Binding-site contacts:
Ligand atom O5 contacts residue ASN256 of chain 1.C at 2.3 Å (h-bond).
Ligand atom C7 contacts residue ASP254 of chain 1.C at 4.4 Å.
Ligand atom O7 contacts residue ASP254 of chain 1.C at 3.7 Å.
Ligand atom O6 contacts residue ARG531 of chain 1.B at 3.6 Å.
Ligand atom C1 contacts residue ASN256 of chain 1.C at 1.4 Å.
Ligand atom C8 contacts residue GLU255 of chain 1.C at 4.1 Å.
Ligand atom C8 contacts residue ASN256 of chain 1.C at 4.4 Å.
Ligand atom O7 contacts residue ASN256 of chain 1.C at 2.9 Å (h-bond).
Ligand atom O6 contacts residue ASN256 of chain 1.C at 4.4 Å.
Ligand atom C7 contacts residue ASN256 of chain 1.C at 3.1 Å.
Ligand atom C4 contacts residue ASN256 of chain 1.C at 4.2 Å.
Ligand atom C2 contacts residue ASN256 of chain 1.C at 2.5 Å.
Ligand atom N2 contacts residue ASN256 of chain 1.C at 3.0 Å (h-bond).
Ligand atom C5 contacts residue ASN256 of chain 1.C at 3.6 Å.
Ligand atom C3 contacts residue ASN256 of chain 1.C at 3.8 Å.

Sequence of chain 1.B:
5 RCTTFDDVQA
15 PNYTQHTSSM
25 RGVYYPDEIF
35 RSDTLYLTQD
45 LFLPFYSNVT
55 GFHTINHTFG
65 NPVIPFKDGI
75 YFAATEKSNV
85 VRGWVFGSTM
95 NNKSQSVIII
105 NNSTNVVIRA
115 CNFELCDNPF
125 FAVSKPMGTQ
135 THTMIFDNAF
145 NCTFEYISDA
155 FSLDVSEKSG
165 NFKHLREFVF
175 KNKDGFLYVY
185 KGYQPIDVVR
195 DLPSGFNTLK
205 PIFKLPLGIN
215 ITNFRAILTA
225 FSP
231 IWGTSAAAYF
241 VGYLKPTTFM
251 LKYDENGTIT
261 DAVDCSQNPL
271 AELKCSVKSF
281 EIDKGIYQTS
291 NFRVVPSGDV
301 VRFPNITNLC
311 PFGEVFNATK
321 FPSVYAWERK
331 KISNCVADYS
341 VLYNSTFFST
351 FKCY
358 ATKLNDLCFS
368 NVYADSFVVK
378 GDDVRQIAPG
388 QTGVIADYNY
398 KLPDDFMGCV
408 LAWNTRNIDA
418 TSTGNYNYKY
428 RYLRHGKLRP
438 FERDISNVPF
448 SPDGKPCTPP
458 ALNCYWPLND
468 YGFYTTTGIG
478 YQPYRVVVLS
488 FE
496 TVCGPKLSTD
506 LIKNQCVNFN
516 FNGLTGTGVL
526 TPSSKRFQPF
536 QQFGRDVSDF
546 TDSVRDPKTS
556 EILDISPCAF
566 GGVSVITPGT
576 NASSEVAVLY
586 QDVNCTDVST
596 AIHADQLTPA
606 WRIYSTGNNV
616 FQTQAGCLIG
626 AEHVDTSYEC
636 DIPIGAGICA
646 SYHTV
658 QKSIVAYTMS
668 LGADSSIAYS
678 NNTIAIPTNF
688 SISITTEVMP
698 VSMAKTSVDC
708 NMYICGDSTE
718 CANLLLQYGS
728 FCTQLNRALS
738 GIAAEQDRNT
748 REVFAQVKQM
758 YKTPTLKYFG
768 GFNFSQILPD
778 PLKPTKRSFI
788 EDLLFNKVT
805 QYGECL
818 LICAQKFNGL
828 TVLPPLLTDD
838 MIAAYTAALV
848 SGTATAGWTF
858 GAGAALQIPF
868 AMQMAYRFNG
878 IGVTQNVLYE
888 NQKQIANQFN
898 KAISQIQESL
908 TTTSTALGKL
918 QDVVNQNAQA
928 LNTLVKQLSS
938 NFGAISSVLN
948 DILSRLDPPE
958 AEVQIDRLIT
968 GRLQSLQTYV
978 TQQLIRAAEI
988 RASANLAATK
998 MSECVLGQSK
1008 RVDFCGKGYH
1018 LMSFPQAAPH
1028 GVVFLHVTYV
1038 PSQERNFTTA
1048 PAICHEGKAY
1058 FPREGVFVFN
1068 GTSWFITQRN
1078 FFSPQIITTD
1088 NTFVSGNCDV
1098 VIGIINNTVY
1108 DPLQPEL

Sequence of chain 1.C:
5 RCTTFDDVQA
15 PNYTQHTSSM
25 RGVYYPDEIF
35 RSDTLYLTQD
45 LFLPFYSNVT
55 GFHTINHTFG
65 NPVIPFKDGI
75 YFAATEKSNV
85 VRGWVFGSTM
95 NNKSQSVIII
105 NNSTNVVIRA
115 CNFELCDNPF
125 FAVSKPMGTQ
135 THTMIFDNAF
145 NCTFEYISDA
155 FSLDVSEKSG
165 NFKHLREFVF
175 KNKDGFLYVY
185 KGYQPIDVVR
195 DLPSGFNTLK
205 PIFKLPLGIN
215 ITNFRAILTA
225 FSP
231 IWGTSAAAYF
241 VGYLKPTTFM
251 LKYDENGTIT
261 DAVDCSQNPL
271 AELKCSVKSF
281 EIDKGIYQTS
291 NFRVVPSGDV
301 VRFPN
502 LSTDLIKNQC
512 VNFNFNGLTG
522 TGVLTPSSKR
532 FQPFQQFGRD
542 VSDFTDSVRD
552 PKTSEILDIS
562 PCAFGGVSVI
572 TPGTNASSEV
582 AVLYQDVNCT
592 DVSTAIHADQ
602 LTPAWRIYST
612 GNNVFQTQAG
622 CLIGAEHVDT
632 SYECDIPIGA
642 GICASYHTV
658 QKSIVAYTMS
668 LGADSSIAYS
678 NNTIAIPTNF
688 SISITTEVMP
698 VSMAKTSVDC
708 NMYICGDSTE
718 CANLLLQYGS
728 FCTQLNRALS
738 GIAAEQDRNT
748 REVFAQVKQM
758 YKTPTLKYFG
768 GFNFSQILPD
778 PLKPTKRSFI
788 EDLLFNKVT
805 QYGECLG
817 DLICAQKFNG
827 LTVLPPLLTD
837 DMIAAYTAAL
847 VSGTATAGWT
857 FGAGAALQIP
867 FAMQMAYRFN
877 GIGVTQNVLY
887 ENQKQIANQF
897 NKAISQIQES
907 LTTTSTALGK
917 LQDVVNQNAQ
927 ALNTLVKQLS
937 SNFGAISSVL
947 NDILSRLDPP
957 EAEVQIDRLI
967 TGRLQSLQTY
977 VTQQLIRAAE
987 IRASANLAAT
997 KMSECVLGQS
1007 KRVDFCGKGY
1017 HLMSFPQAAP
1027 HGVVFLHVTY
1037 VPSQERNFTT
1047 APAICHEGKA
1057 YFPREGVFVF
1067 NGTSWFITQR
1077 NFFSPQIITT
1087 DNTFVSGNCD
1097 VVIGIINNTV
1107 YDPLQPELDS

A protein and the small-molecule ligand that binds it are described below.
Small molecule (SMILES): CC(=O)N[C@H]1[C@H](O[C@H]2[C@H](O)[C@@H](NC(C)=O)CO[C@@H]2CO)O[C@H](CO)[C@@H](O[C@@H]2O[C@H](CO)[C@@H](O)[C@H](O)[C@@H]2O)[C@@H]1O